Binding-site contacts:
Ligand atom C5 contacts residue ASN788 of chain 1.A at 3.7 Å.
Ligand atom C3 contacts residue ASN788 of chain 1.A at 3.8 Å.
Ligand atom C4 contacts residue ASN788 of chain 1.A at 4.3 Å.
Ligand atom C1 contacts residue ASN788 of chain 1.A at 1.4 Å.
Ligand atom N2 contacts residue ASN788 of chain 1.A at 2.9 Å (h-bond).
Ligand atom C7 contacts residue ASN788 of chain 1.A at 3.4 Å.
Ligand atom O7 contacts residue SER789 of chain 1.A at 4.3 Å.
Ligand atom C8 contacts residue ASN788 of chain 1.A at 3.3 Å.
Ligand atom C2 contacts residue ASN788 of chain 1.A at 2.5 Å.
Ligand atom O5 contacts residue ASN788 of chain 1.A at 2.4 Å (h-bond).
Ligand atom O7 contacts residue ASN788 of chain 1.A at 3.1 Å (h-bond).

Sequence of chain 1.A:
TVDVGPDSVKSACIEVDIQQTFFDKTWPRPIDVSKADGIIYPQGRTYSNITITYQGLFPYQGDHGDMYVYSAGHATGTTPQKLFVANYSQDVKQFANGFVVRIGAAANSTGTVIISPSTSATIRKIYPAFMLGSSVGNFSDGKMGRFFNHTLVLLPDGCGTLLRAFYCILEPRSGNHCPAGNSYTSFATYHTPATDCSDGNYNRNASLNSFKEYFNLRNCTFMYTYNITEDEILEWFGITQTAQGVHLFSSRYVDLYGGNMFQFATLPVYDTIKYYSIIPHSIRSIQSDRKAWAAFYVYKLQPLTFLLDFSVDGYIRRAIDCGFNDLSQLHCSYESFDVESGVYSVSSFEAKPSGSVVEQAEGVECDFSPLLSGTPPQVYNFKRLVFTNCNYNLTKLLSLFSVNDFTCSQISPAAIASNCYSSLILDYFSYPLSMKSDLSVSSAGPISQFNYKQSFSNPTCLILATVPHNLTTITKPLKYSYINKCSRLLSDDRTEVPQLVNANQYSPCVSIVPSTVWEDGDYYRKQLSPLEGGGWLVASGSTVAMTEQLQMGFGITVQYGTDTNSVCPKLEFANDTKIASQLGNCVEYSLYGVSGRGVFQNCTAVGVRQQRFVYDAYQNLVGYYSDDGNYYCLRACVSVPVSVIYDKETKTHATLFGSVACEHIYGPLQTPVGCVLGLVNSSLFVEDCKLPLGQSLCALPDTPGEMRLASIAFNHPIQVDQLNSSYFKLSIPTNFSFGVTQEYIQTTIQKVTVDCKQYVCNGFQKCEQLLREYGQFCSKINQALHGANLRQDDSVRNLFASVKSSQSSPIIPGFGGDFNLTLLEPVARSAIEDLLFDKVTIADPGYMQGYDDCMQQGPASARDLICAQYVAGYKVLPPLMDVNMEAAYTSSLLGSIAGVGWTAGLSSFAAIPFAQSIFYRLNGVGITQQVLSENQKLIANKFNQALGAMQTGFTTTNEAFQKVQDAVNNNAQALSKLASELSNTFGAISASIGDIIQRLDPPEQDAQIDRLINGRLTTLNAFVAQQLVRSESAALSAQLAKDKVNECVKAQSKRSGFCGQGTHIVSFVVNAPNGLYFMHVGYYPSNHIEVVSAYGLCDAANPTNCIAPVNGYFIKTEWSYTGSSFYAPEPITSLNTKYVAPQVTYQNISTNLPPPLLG

This protein binds this small molecule.
Small molecule (SMILES): CC(=O)N[C@@H]1[C@@H](O)[C@H](O)[C@@H](CO)O[C@H]1O